Binding-site contacts:
Ligand atom O2 contacts residue THR158 of chain 1.A at 3.7 Å.
Ligand atom C8' contacts residue FDA1 of chain 1.C at 3.6 Å.
Ligand atom O4 contacts residue ASN278 of chain 1.A at 2.9 Å (h-bond).
Ligand atom O3B contacts residue TRP162 of chain 1.A at 3.8 Å.
Ligand atom C3B contacts residue GLN161 of chain 1.A at 3.1 Å.
Ligand atom N2' contacts residue TYR326 of chain 1.A at 3.4 Å (h-bond).
Ligand atom C4 contacts residue PHE98 of chain 1.A at 3.5 Å (hydrophobic).
Ligand atom O2B contacts residue ARG288 of chain 1.A at 3.5 Å (salt-bridge).
Ligand atom O3B contacts residue GLN161 of chain 1.A at 3.0 Å (h-bond).
Ligand atom C8' contacts residue TYR326 of chain 1.A at 3.6 Å (hydrophobic).
Ligand atom C6 contacts residue TYR157 of chain 1.A at 3.5 Å (hydrophobic).
Ligand atom C4 contacts residue TYR157 of chain 1.A at 3.5 Å (hydrophobic).
Ligand atom O5B contacts residue GLN161 of chain 1.A at 3.8 Å.
Ligand atom O7' contacts residue TYR364 of chain 1.A at 2.5 Å (h-bond).
Ligand atom C2B contacts residue THR158 of chain 1.A at 3.5 Å.
Ligand atom O2 contacts residue PHE153 of chain 1.A at 3.4 Å (h-bond).
Ligand atom O3' contacts residue TYR326 of chain 1.A at 3.3 Å.
Ligand atom C5 contacts residue ASN278 of chain 1.A at 3.6 Å.
Ligand atom C7' contacts residue TYR326 of chain 1.A at 3.2 Å (hydrophobic).
Ligand atom O4 contacts residue PHE98 of chain 1.A at 3.3 Å.
Ligand atom C2 contacts residue PHE153 of chain 1.A at 3.7 Å (hydrophobic).
Ligand atom O2' contacts residue THR158 of chain 1.A at 3.0 Å (h-bond).
Ligand atom N3 contacts residue TYR157 of chain 1.A at 3.4 Å.
Ligand atom O2A contacts residue GLN161 of chain 1.A at 3.1 Å (h-bond).
Ligand atom C2 contacts residue TYR157 of chain 1.A at 3.5 Å (hydrophobic).
Ligand atom C5 contacts residue TYR157 of chain 1.A at 3.4 Å (hydrophobic).
Ligand atom C7' contacts residue TYR364 of chain 1.A at 3.7 Å (hydrophobic).
Ligand atom O4 contacts residue ASN280 of chain 1.A at 3.1 Å (h-bond).
Ligand atom N1 contacts residue TYR157 of chain 1.A at 3.7 Å.
Ligand atom O7' contacts residue TYR326 of chain 1.A at 3.5 Å (h-bond).
Ligand atom C4 contacts residue ASN278 of chain 1.A at 3.6 Å.
Ligand atom O7' contacts residue FDA1 of chain 1.C at 3.5 Å.
Ligand atom PB contacts residue TYR187 of chain 1.A at 3.8 Å.
Ligand atom O1A contacts residue ARG288 of chain 1.A at 3.7 Å.
Ligand atom O1B contacts residue TYR187 of chain 1.A at 2.4 Å (h-bond).
Ligand atom O1A contacts residue TYR187 of chain 1.A at 3.9 Å.
Ligand atom O2 contacts residue ILE154 of chain 1.A at 3.4 Å.
Ligand atom N3 contacts residue PHE153 of chain 1.A at 3.1 Å (h-bond).
Ligand atom O1A contacts residue TYR157 of chain 1.A at 3.2 Å (h-bond).
Ligand atom C8' contacts residue ARG288 of chain 1.A at 3.6 Å.

Sequence of chain 1.A:
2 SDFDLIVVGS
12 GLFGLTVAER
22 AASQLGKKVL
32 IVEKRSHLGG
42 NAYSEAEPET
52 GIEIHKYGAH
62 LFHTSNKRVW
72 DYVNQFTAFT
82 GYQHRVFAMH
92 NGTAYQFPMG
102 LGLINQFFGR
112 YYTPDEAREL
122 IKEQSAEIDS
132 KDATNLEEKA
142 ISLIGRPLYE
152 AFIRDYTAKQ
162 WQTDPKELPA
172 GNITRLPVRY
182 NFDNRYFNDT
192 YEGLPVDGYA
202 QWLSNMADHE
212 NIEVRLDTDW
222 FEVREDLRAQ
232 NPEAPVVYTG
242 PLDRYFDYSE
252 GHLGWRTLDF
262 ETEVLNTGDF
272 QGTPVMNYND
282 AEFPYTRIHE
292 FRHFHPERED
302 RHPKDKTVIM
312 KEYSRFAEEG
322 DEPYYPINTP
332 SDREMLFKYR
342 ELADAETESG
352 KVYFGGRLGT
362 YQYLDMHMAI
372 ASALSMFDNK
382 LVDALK

The protein below binds the small molecule below.
Small molecule (SMILES): CC(=O)N[C@H]1[C@@H](O[P](=O)(O)O[P](=O)(O)OC[C@H]2O[C@@H](n3ccc(=O)[nH]c3=O)[C@H](O)[C@@H]2O)O[C@H](CO)[C@H](O)[C@@H]1O